Sequence of chain 1.M:
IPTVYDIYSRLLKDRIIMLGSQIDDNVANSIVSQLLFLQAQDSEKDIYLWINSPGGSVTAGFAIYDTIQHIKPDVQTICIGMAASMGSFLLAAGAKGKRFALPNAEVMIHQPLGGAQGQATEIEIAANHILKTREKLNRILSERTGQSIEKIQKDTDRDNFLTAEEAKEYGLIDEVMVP

This protein binds this small molecule.
Small molecule (SMILES): C[C@H]1C(=O)N(Cc2cccc3ccccc23)C[C@@H]2N(C(=O)NCc3ccc(F)cc3)CCC(=O)N21

Sequence of chain 1.L:
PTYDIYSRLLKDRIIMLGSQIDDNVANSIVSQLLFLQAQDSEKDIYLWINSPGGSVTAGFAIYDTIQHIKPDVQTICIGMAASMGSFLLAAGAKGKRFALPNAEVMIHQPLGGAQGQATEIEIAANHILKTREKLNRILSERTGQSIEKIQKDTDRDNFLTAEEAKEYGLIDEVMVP

Binding-site contacts:
Ligand atom C16 contacts residue TRP63 of chain 1.L at 2.8 Å (hydrophobic).
Ligand atom C28 contacts residue ALA53 of chain 1.M at 3.6 Å (hydrophobic).
Ligand atom C17 contacts residue TRP63 of chain 1.L at 3.6 Å (hydrophobic).
Ligand atom C11 contacts residue HIS83 of chain 1.M at 3.6 Å.
Ligand atom C29 contacts residue ALA53 of chain 1.M at 3.2 Å (hydrophobic).
Ligand atom N27 contacts residue ASP27 of chain 1.L at 3.4 Å (salt-bridge).
Ligand atom C21 contacts residue TYR61 of chain 1.L at 3.7 Å (hydrophobic).
Ligand atom C34 contacts residue LEU49 of chain 1.M at 3.9 Å (hydrophobic).
Ligand atom C35 contacts residue LEU49 of chain 1.M at 3.8 Å (hydrophobic).
Ligand atom C29 contacts residue ASP27 of chain 1.L at 3.3 Å.
Ligand atom O24 contacts residue TYR61 of chain 1.L at 3.4 Å (h-bond).
Ligand atom C28 contacts residue ASP27 of chain 1.L at 3.2 Å.
Ligand atom C25 contacts residue ILE29 of chain 1.L at 3.8 Å (hydrophobic).
Ligand atom N20 contacts residue ILE29 of chain 1.L at 3.7 Å.
Ligand atom C15 contacts residue TRP63 of chain 1.L at 3.4 Å (hydrophobic).
Ligand atom N06 contacts residue TYR61 of chain 1.L at 3.7 Å.
Ligand atom C30 contacts residue ALA53 of chain 1.M at 3.3 Å (hydrophobic).
Ligand atom C16 contacts residue ILE29 of chain 1.L at 3.7 Å (hydrophobic).
Ligand atom C32 contacts residue LEU24 of chain 1.L at 3.7 Å (hydrophobic).
Ligand atom F33 contacts residue PHE50 of chain 1.M at 3.3 Å.
Ligand atom C07 contacts residue TYR61 of chain 1.L at 3.8 Å (hydrophobic).
Ligand atom C07 contacts residue ILE91 of chain 1.L at 3.2 Å (hydrophobic).
Ligand atom C31 contacts residue ARG23 of chain 1.L at 3.3 Å.
Ligand atom C35 contacts residue ALA53 of chain 1.M at 3.6 Å (hydrophobic).
Ligand atom C30 contacts residue ASP27 of chain 1.L at 2.9 Å.
Ligand atom F33 contacts residue ARG23 of chain 1.L at 3.5 Å.
Ligand atom C15 contacts residue LEU49 of chain 1.M at 3.2 Å (hydrophobic).
Ligand atom C22 contacts residue TYR61 of chain 1.L at 3.8 Å (hydrophobic).
Ligand atom C35 contacts residue ILE29 of chain 1.L at 3.8 Å (hydrophobic).
Ligand atom O19 contacts residue MET190 of chain 1.L at 3.0 Å.
Ligand atom C31 contacts residue ALA53 of chain 1.M at 3.8 Å (hydrophobic).
Ligand atom C13 contacts residue LEU49 of chain 1.M at 3.4 Å (hydrophobic).
Ligand atom C31 contacts residue ASP27 of chain 1.L at 3.5 Å.
Ligand atom C34 contacts residue PHE50 of chain 1.M at 3.8 Å (hydrophobic).
Ligand atom C34 contacts residue LEU24 of chain 1.L at 3.6 Å (hydrophobic).
Ligand atom F33 contacts residue LEU24 of chain 1.L at 3.1 Å.
Ligand atom C08 contacts residue ILE91 of chain 1.L at 3.8 Å (hydrophobic).
Ligand atom C14 contacts residue LEU49 of chain 1.M at 3.3 Å (hydrophobic).
Ligand atom C23 contacts residue TYR61 of chain 1.L at 3.7 Å (hydrophobic).
Ligand atom C12 contacts residue LEU49 of chain 1.M at 3.6 Å (hydrophobic).